Binding-site contacts:
Ligand atom CD contacts residue LYS31 of chain 6.A at 3.3 Å.
Ligand atom NE2 contacts residue LYS31 of chain 6.A at 3.4 Å (salt-bridge).
Ligand atom CG contacts residue LYS31 of chain 6.A at 3.4 Å.
Ligand atom OXT contacts residue LYS31 of chain 6.A at 2.5 Å (salt-bridge).
Ligand atom C contacts residue LYS31 of chain 6.A at 3.7 Å.
Ligand atom OXT contacts residue SER32 of chain 6.A at 2.6 Å (h-bond).
Ligand atom NE2 contacts residue PRO30 of chain 6.A at 3.6 Å.
Ligand atom C contacts residue PRO30 of chain 6.A at 4.1 Å (hydrophobic).
Ligand atom OE1 contacts residue LYS31 of chain 6.A at 3.0 Å.
Ligand atom OE1 contacts residue ALA24 of chain 6.A at 4.1 Å.
Ligand atom CD contacts residue PRO30 of chain 6.A at 4.3 Å (hydrophobic).
Ligand atom C contacts residue SER32 of chain 6.A at 3.4 Å.
Ligand atom CA contacts residue PRO30 of chain 6.A at 4.4 Å (hydrophobic).
Ligand atom OXT contacts residue PRO30 of chain 6.A at 3.1 Å.
Ligand atom O contacts residue SER32 of chain 6.A at 3.0 Å (h-bond).
Ligand atom CA contacts residue LYS31 of chain 6.A at 4.4 Å.

A protein and the small-molecule ligand that binds it are described below.
Small molecule (SMILES): NC(=O)CC[C@H](N)C(=O)O

Sequence of chain 6.A:
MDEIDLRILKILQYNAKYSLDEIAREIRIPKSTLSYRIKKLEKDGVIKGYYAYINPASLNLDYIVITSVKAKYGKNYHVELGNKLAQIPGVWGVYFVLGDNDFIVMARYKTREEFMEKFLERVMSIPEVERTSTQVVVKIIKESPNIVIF